Sequence of chain 1.F:
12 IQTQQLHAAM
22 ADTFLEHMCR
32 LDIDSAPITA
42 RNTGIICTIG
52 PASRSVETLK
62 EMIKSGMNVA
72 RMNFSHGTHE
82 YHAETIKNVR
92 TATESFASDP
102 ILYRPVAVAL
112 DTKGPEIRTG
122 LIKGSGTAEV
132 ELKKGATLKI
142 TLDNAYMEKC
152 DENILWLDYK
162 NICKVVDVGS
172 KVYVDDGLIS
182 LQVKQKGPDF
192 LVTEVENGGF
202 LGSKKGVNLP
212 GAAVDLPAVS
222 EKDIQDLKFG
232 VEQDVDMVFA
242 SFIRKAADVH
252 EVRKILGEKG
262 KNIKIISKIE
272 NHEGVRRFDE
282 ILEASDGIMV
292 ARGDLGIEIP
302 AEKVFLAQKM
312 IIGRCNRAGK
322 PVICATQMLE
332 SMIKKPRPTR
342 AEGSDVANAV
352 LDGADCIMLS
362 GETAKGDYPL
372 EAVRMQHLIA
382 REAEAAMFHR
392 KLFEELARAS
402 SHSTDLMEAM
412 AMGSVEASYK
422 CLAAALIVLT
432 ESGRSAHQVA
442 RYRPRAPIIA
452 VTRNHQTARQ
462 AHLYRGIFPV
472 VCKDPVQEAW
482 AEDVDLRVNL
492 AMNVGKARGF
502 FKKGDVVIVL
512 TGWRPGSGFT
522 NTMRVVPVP

Binding-site contacts:
Ligand atom C contacts residue GLU271 of chain 1.F at 3.5 Å.
Ligand atom OXT contacts residue ASP295 of chain 1.F at 3.6 Å.
Ligand atom O3 contacts residue LYS269 of chain 1.F at 2.7 Å (salt-bridge).
Ligand atom O contacts residue ALA292 of chain 1.F at 3.9 Å.
Ligand atom O3 contacts residue ARG72 of chain 1.F at 3.9 Å.
Ligand atom CB contacts residue ALA292 of chain 1.F at 4.3 Å (hydrophobic).
Ligand atom O contacts residue GLU271 of chain 1.F at 2.6 Å (salt-bridge).
Ligand atom O contacts residue GLY294 of chain 1.F at 4.0 Å.
Ligand atom O3 contacts residue MN1 of chain 1.Y at 2.6 Å.
Ligand atom C contacts residue THR327 of chain 1.F at 3.7 Å.
Ligand atom CA contacts residue GLU271 of chain 1.F at 3.8 Å.
Ligand atom OXT contacts residue ARG293 of chain 1.F at 3.8 Å.
Ligand atom O contacts residue ASP295 of chain 1.F at 2.4 Å (salt-bridge).
Ligand atom OXT contacts residue GLU271 of chain 1.F at 4.4 Å.
Ligand atom CA contacts residue LYS269 of chain 1.F at 3.9 Å.
Ligand atom O3 contacts residue GLU271 of chain 1.F at 3.6 Å (salt-bridge).
Ligand atom O3 contacts residue ASP295 of chain 1.F at 4.5 Å.
Ligand atom CB contacts residue ARG72 of chain 1.F at 4.0 Å.
Ligand atom OXT contacts residue THR327 of chain 1.F at 2.8 Å (h-bond).
Ligand atom CB contacts residue MET290 of chain 1.F at 3.7 Å (hydrophobic).
Ligand atom OXT contacts residue ALA292 of chain 1.F at 3.3 Å.
Ligand atom CB contacts residue LYS269 of chain 1.F at 4.3 Å.
Ligand atom O contacts residue MN1 of chain 1.Y at 2.3 Å.
Ligand atom O3 contacts residue ALA292 of chain 1.F at 4.4 Å.
Ligand atom CA contacts residue THR327 of chain 1.F at 3.8 Å.
Ligand atom CA contacts residue ASP295 of chain 1.F at 4.5 Å.
Ligand atom CA contacts residue ALA292 of chain 1.F at 3.8 Å (hydrophobic).
Ligand atom CB contacts residue MET359 of chain 1.F at 3.6 Å (hydrophobic).
Ligand atom C contacts residue GLY294 of chain 1.F at 3.9 Å.
Ligand atom OXT contacts residue GLY294 of chain 1.F at 2.7 Å (h-bond).
Ligand atom CB contacts residue THR327 of chain 1.F at 3.4 Å.
Ligand atom C contacts residue MN1 of chain 1.Y at 3.1 Å.
Ligand atom C contacts residue ALA292 of chain 1.F at 3.5 Å (hydrophobic).
Ligand atom C contacts residue ASP295 of chain 1.F at 3.7 Å.
Ligand atom CB contacts residue ALA326 of chain 1.F at 4.2 Å (hydrophobic).
Ligand atom OXT contacts residue MN1 of chain 1.Y at 4.3 Å.
Ligand atom CA contacts residue MN1 of chain 1.Y at 3.2 Å.

A small-molecule ligand and the protein it binds are described below.
Small molecule (SMILES): CC(=O)C(=O)O